This protein binds this small molecule.
Small molecule (SMILES): CC(=O)N[C@H]1[C@H](O[C@H]2[C@H](O)[C@@H](NC(C)=O)CO[C@@H]2CO)O[C@H](CO)[C@@H](O[C@@H]2O[C@H](CO[C@H]3O[C@H](CO)[C@@H](O)[C@H](O)[C@@H]3O)[C@@H](O)[C@H](O[C@H]3O[C@H](CO)[C@@H](O)[C@H](O)[C@@H]3O[C@H]3O[C@H](CO)[C@@H](O)[C@H](O)[C@@H]3O)[C@@H]2O)[C@@H]1O

Binding-site contacts:
Ligand atom C4 contacts residue LYS299 of chain 1.E at 4.0 Å.
Ligand atom O7 contacts residue PRO96 of chain 1.E at 3.6 Å.
Ligand atom O4 contacts residue GLU19 of chain 1.E at 3.8 Å.
Ligand atom C8 contacts residue LEU145 of chain 1.E at 4.1 Å (hydrophobic).
Ligand atom O3 contacts residue ASP95 of chain 1.E at 4.2 Å.
Ligand atom C6 contacts residue ASP95 of chain 1.E at 3.3 Å.
Ligand atom O5 contacts residue ASP95 of chain 1.E at 3.8 Å.
Ligand atom C2 contacts residue ASN146 of chain 1.E at 2.5 Å.
Ligand atom C4 contacts residue GLU19 of chain 1.E at 4.2 Å.
Ligand atom O6 contacts residue LYS136 of chain 1.E at 3.1 Å (salt-bridge).
Ligand atom O7 contacts residue LYS299 of chain 1.E at 3.9 Å.
Ligand atom C5 contacts residue ASP95 of chain 1.E at 3.0 Å.
Ligand atom C5 contacts residue GLU19 of chain 1.E at 4.1 Å.
Ligand atom C3 contacts residue ASN146 of chain 1.E at 3.8 Å.
Ligand atom C8 contacts residue SER300 of chain 1.E at 3.6 Å.
Ligand atom O5 contacts residue ASN146 of chain 1.E at 2.3 Å (h-bond).
Ligand atom C3 contacts residue LYS299 of chain 1.E at 4.0 Å.
Ligand atom C5 contacts residue LYS299 of chain 1.E at 3.5 Å.
Ligand atom C3 contacts residue SER300 of chain 1.E at 3.8 Å.
Ligand atom C6 contacts residue GLU19 of chain 1.E at 2.9 Å.
Ligand atom O6 contacts residue GLU19 of chain 1.E at 2.3 Å (salt-bridge).
Ligand atom C7 contacts residue SER300 of chain 1.E at 3.6 Å.
Ligand atom C3 contacts residue THR93 of chain 1.E at 3.5 Å.
Ligand atom O4 contacts residue ASP95 of chain 1.E at 4.1 Å.
Ligand atom C2 contacts residue THR93 of chain 1.E at 4.1 Å.
Ligand atom C2 contacts residue SER300 of chain 1.E at 3.6 Å.
Ligand atom C1 contacts residue SER300 of chain 1.E at 3.7 Å.
Ligand atom N2 contacts residue ASN146 of chain 1.E at 3.0 Å (h-bond).
Ligand atom O7 contacts residue ASN146 of chain 1.E at 4.0 Å.
Ligand atom O3 contacts residue CYS298 of chain 1.E at 3.4 Å (h-bond).
Ligand atom C4 contacts residue ASP95 of chain 1.E at 4.1 Å.
Ligand atom C5 contacts residue ASN146 of chain 1.E at 3.6 Å.
Ligand atom O4 contacts residue LYS299 of chain 1.E at 4.0 Å.
Ligand atom N2 contacts residue SER300 of chain 1.E at 2.7 Å (h-bond).
Ligand atom O3 contacts residue THR93 of chain 1.E at 3.2 Å (h-bond).
Ligand atom O5 contacts residue LYS136 of chain 1.E at 3.4 Å (salt-bridge).
Ligand atom C8 contacts residue VAL138 of chain 1.E at 4.1 Å (hydrophobic).
Ligand atom C7 contacts residue ASN146 of chain 1.E at 3.8 Å.
Ligand atom C1 contacts residue ASN146 of chain 1.E at 1.4 Å.
Ligand atom C8 contacts residue ASN244 of chain 1.E at 3.9 Å.

Sequence of chain 1.E:
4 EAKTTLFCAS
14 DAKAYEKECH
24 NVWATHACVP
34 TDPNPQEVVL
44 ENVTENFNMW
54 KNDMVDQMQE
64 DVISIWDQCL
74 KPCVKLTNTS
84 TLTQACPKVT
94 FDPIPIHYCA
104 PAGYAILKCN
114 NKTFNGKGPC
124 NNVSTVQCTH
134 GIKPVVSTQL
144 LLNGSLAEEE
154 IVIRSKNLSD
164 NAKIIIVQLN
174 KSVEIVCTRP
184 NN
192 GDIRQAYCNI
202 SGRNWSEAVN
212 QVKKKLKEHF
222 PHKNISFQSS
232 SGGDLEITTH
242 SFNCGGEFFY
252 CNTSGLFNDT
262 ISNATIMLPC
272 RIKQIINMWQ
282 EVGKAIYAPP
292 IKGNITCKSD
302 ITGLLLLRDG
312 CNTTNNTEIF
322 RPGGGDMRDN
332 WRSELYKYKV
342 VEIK